Binding-site contacts:
Ligand atom CAH contacts residue KN11 of chain 1.F at 3.5 Å.
Ligand atom CAH contacts residue THR52 of chain 1.A at 3.2 Å.
Ligand atom CAH contacts residue LEU51 of chain 1.A at 3.4 Å (hydrophobic).
Ligand atom CAT contacts residue LEU51 of chain 1.A at 3.8 Å (hydrophobic).
Ligand atom FAE contacts residue LEU51 of chain 1.A at 3.8 Å.
Ligand atom CAT contacts residue KN11 of chain 1.F at 3.9 Å.
Ligand atom NAW contacts residue LEU51 of chain 1.A at 3.3 Å.
Ligand atom CAR contacts residue KN11 of chain 1.F at 2.9 Å.
Ligand atom CAU contacts residue KN11 of chain 1.F at 3.1 Å.
Ligand atom CAL contacts residue LEU51 of chain 1.A at 3.3 Å (hydrophobic).
Ligand atom NAO contacts residue LEU51 of chain 1.A at 3.6 Å.
Ligand atom CAQ contacts residue KN11 of chain 1.F at 3.4 Å.
Ligand atom CAP contacts residue GLU58 of chain 1.A at 3.8 Å.
Ligand atom FAF contacts residue KN11 of chain 1.F at 2.8 Å.
Ligand atom CAV contacts residue LEU51 of chain 1.A at 3.4 Å (hydrophobic).
Ligand atom OAB contacts residue ARG99 of chain 1.A at 3.7 Å.
Ligand atom NAW contacts residue KN11 of chain 1.F at 3.4 Å.
Ligand atom CAI contacts residue ALA55 of chain 1.A at 3.9 Å (hydrophobic).
Ligand atom CAJ contacts residue LEU51 of chain 1.A at 3.7 Å (hydrophobic).
Ligand atom NAO contacts residue KN11 of chain 1.F at 3.3 Å.
Ligand atom OAC contacts residue KN11 of chain 1.F at 3.4 Å.
Ligand atom CAU contacts residue LEU51 of chain 1.A at 3.4 Å (hydrophobic).
Ligand atom CAK contacts residue KN11 of chain 1.F at 3.3 Å.
Ligand atom OAB contacts residue LEU92 of chain 1.A at 3.8 Å.
Ligand atom CAN contacts residue KN11 of chain 1.F at 3.3 Å.
Ligand atom CAX contacts residue KN11 of chain 1.F at 3.6 Å.
Ligand atom OAC contacts residue LEU96 of chain 1.A at 3.7 Å.
Ligand atom CAN contacts residue LEU51 of chain 1.A at 3.6 Å (hydrophobic).
Ligand atom NAO contacts residue PHE109 of chain 1.A at 3.9 Å.
Ligand atom FAD contacts residue KN11 of chain 1.F at 3.2 Å.
Ligand atom CAJ contacts residue KN11 of chain 1.F at 3.9 Å.
Ligand atom OAB contacts residue GLU58 of chain 1.A at 2.8 Å (salt-bridge).
Ligand atom CAL contacts residue THR52 of chain 1.A at 3.8 Å.
Ligand atom CAK contacts residue LEU51 of chain 1.A at 3.7 Å (hydrophobic).
Ligand atom CAJ contacts residue THR52 of chain 1.A at 3.6 Å.
Ligand atom CAV contacts residue KN11 of chain 1.F at 3.6 Å.
Ligand atom CAS contacts residue KN11 of chain 1.F at 2.9 Å.
Ligand atom CAG contacts residue LEU51 of chain 1.A at 3.7 Å (hydrophobic).
Ligand atom CAI contacts residue GLU58 of chain 1.A at 3.8 Å.
Ligand atom CAL contacts residue KN11 of chain 1.F at 3.0 Å.

Sequence of chain 1.A:
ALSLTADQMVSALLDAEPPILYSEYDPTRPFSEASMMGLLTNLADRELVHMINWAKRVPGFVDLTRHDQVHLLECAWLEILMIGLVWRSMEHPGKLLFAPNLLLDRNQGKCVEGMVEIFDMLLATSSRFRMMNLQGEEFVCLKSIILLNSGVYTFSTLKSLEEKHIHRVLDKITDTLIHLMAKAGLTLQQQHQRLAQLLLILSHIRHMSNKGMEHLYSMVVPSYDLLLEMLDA

This protein binds this small molecule.
Small molecule (SMILES): C=CCn1nc(-c2ccc(O)cc2O)c2cccc(C(F)(F)F)c21